Sequence of chain 1.G:
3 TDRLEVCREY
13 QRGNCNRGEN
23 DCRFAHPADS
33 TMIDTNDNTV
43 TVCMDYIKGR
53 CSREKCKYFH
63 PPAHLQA

Binding-site contacts:
Ligand atom O6 contacts residue LYS59 of chain 1.G at 2.9 Å (salt-bridge).
Ligand atom C2 contacts residue TYR60 of chain 1.G at 3.5 Å (hydrophobic).
Ligand atom C4 contacts residue MET46 of chain 1.G at 3.8 Å (hydrophobic).
Ligand atom C6 contacts residue ARG55 of chain 1.G at 3.4 Å.
Ligand atom C4 contacts residue TYR60 of chain 1.G at 3.6 Å (hydrophobic).
Ligand atom O6 contacts residue ARG55 of chain 1.G at 3.5 Å.
Ligand atom C4 contacts residue VAL44 of chain 1.G at 3.6 Å (hydrophobic).
Ligand atom C2 contacts residue ASP4 of chain 1.G at 3.7 Å.
Ligand atom C2' contacts residue ASP47 of chain 1.G at 3.4 Å.
Ligand atom O2 contacts residue MET46 of chain 1.G at 3.3 Å (h-bond).
Ligand atom N4 contacts residue THR43 of chain 1.G at 3.4 Å.
Ligand atom O4' contacts residue MET46 of chain 1.G at 3.4 Å.
Ligand atom O2 contacts residue ASP4 of chain 1.G at 3.5 Å.
Ligand atom C6 contacts residue LYS59 of chain 1.G at 3.8 Å.
Ligand atom C5 contacts residue ARG55 of chain 1.G at 3.5 Å.
Ligand atom N1 contacts residue TYR60 of chain 1.G at 3.8 Å.
Ligand atom N3 contacts residue TYR60 of chain 1.G at 3.7 Å.
Ligand atom C2' contacts residue TYR60 of chain 1.G at 3.5 Å (hydrophobic).
Ligand atom O2' contacts residue ASP47 of chain 1.G at 2.5 Å (salt-bridge).
Ligand atom N2 contacts residue TYR60 of chain 1.G at 3.6 Å.
Ligand atom O4 contacts residue ASP4 of chain 1.G at 3.8 Å.
Ligand atom N3 contacts residue MET46 of chain 1.G at 3.0 Å (h-bond).
Ligand atom C2 contacts residue ARG55 of chain 1.G at 3.5 Å.
Ligand atom N3 contacts residue ASP4 of chain 1.G at 3.0 Å (salt-bridge).
Ligand atom N3 contacts residue CYS45 of chain 1.G at 3.8 Å.
Ligand atom N3 contacts residue TYR60 of chain 1.G at 3.3 Å.
Ligand atom N4 contacts residue VAL44 of chain 1.G at 2.8 Å (h-bond).
Ligand atom C2 contacts residue MET46 of chain 1.G at 3.5 Å (hydrophobic).
Ligand atom C4 contacts residue TYR60 of chain 1.G at 3.6 Å (hydrophobic).
Ligand atom N4 contacts residue MET46 of chain 1.G at 3.8 Å.
Ligand atom O2 contacts residue ASP47 of chain 1.G at 3.1 Å (salt-bridge).
Ligand atom N2 contacts residue CYS45 of chain 1.G at 3.3 Å (h-bond).
Ligand atom C4 contacts residue ARG55 of chain 1.G at 3.6 Å.
Ligand atom N1 contacts residue CYS58 of chain 1.G at 3.2 Å (h-bond).
Ligand atom O2' contacts residue TYR60 of chain 1.G at 2.5 Å (h-bond).
Ligand atom N2 contacts residue ASP47 of chain 1.G at 3.6 Å (salt-bridge).
Ligand atom N7 contacts residue LYS59 of chain 1.G at 2.9 Å (salt-bridge).
Ligand atom O6 contacts residue CYS58 of chain 1.G at 3.6 Å.
Ligand atom N3 contacts residue VAL44 of chain 1.G at 3.5 Å (h-bond).
Ligand atom N1 contacts residue ARG55 of chain 1.G at 3.2 Å (salt-bridge).

The small molecule below binds the protein below.
Small molecule (SMILES): Nc1ccn([C@@H]2O[C@H](CO[P](=O)(O)O[C@H]3[C@@H](O)[C@H](n4cnc5c(=O)nc(N)[nH]c54)O[C@@H]3COP(=O)(O)O)[C@@H](O[P](=O)(O)OC[C@H]3O[C@@H](n4ccc(=O)[nH]c4=O)[C@H](O)[C@@H]3O[P](=O)(O)OC[C@H]3O[C@@H](n4cnc5c(=O)nc(N)[nH]c54)[C@H](O)[C@@H]3O[P](=O)(O)OC[C@H]3O[C@@H](n4ccc(=O)[nH]c4=O)[C@H](O)[C@@H]3O)[C@H]2O)c(=O)n1